Sequence of chain 1.D:
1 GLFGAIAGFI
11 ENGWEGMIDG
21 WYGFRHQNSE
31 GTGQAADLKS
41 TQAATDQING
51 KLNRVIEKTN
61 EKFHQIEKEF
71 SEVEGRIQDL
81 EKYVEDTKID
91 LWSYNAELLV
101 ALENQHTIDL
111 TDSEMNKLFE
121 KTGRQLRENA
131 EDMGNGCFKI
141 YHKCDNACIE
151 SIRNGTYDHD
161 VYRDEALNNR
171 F

This protein binds this small molecule.
Small molecule (SMILES): CC(=O)N[C@@H]1[C@@H](O)[C@H](O)[C@@H](CO)O[C@H]1O

Binding-site contacts:
Ligand atom C2 contacts residue ASN154 of chain 1.D at 2.5 Å.
Ligand atom C1 contacts residue THR156 of chain 1.D at 4.1 Å.
Ligand atom C7 contacts residue ASN154 of chain 1.D at 4.1 Å.
Ligand atom O7 contacts residue THR156 of chain 1.D at 4.0 Å.
Ligand atom O5 contacts residue SER151 of chain 1.D at 4.4 Å.
Ligand atom C5 contacts residue ASN154 of chain 1.D at 3.8 Å.
Ligand atom C8 contacts residue THR156 of chain 1.D at 4.5 Å.
Ligand atom C3 contacts residue ASN154 of chain 1.D at 3.9 Å.
Ligand atom C6 contacts residue ALA147 of chain 1.D at 4.0 Å (hydrophobic).
Ligand atom C6 contacts residue GLU150 of chain 1.D at 4.4 Å.
Ligand atom O6 contacts residue ALA147 of chain 1.D at 3.3 Å (h-bond).
Ligand atom C1 contacts residue ASN154 of chain 1.D at 1.5 Å.
Ligand atom C5 contacts residue GLU150 of chain 1.D at 4.4 Å.
Ligand atom C4 contacts residue ASN154 of chain 1.D at 4.1 Å.
Ligand atom O5 contacts residue ASN154 of chain 1.D at 2.5 Å (h-bond).
Ligand atom O6 contacts residue SER151 of chain 1.D at 4.2 Å.
Ligand atom O6 contacts residue GLU150 of chain 1.D at 3.4 Å.
Ligand atom O5 contacts residue THR156 of chain 1.D at 3.9 Å.
Ligand atom O5 contacts residue GLU150 of chain 1.D at 3.5 Å.
Ligand atom C5 contacts residue THR156 of chain 1.D at 4.3 Å.
Ligand atom C1 contacts residue GLU150 of chain 1.D at 4.1 Å.
Ligand atom C7 contacts residue THR156 of chain 1.D at 4.1 Å.
Ligand atom N2 contacts residue ASN154 of chain 1.D at 3.0 Å (h-bond).